Sequence of chain 2.B:
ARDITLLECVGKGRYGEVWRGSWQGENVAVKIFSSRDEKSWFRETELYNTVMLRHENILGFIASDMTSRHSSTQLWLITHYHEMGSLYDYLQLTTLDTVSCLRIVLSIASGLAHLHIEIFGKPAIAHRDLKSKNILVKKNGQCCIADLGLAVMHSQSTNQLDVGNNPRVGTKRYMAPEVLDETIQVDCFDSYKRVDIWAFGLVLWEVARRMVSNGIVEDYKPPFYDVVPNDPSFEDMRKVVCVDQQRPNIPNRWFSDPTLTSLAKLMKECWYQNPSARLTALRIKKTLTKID

Binding-site contacts:
Ligand atom C16 contacts residue ARG4 of chain 1.A at 3.4 Å.
Ligand atom C32 contacts residue ALA69 of chain 1.A at 3.5 Å (hydrophobic).
Ligand atom C07 contacts residue VAL6 of chain 1.A at 3.6 Å (hydrophobic).
Ligand atom C30 contacts residue ARG8 of chain 1.A at 3.8 Å.
Ligand atom C32 contacts residue ASP71 of chain 2.B at 3.1 Å.
Ligand atom C30 contacts residue THR73 of chain 2.B at 3.9 Å.
Ligand atom C27 contacts residue THR73 of chain 2.B at 3.7 Å.
Ligand atom C04 contacts residue ALA7 of chain 1.A at 3.7 Å (hydrophobic).
Ligand atom C10 contacts residue LU81 of chain 1.J at 3.8 Å.
Ligand atom C06 contacts residue VAL6 of chain 1.A at 3.8 Å (hydrophobic).
Ligand atom C07 contacts residue ALA7 of chain 1.A at 3.4 Å (hydrophobic).
Ligand atom C12 contacts residue LU81 of chain 1.J at 3.4 Å.
Ligand atom C29 contacts residue ASP71 of chain 2.B at 3.4 Å.
Ligand atom C22 contacts residue EDO1 of chain 1.P at 3.9 Å.
Ligand atom C26 contacts residue THR73 of chain 2.B at 3.8 Å.
Ligand atom O31 contacts residue ASP71 of chain 2.B at 3.5 Å (salt-bridge).
Ligand atom C25 contacts residue GLN80 of chain 2.B at 3.9 Å.
Ligand atom C27 contacts residue ARG8 of chain 1.A at 3.5 Å.
Ligand atom C09 contacts residue LU81 of chain 1.J at 3.5 Å.
Ligand atom O28 contacts residue ARG8 of chain 1.A at 3.1 Å (salt-bridge).
Ligand atom O31 contacts residue ARG8 of chain 2.B at 3.5 Å (salt-bridge).
Ligand atom C17 contacts residue EDO1 of chain 1.P at 3.8 Å.
Ligand atom C12 contacts residue GLN80 of chain 2.B at 3.8 Å.
Ligand atom C25 contacts residue THR73 of chain 2.B at 3.1 Å.
Ligand atom C17 contacts residue ARG4 of chain 1.A at 3.6 Å.
Ligand atom C11 contacts residue LU81 of chain 1.J at 3.6 Å.
Ligand atom C19 contacts residue LU81 of chain 1.J at 3.8 Å.
Ligand atom C26 contacts residue VAL6 of chain 1.A at 3.6 Å (hydrophobic).
Ligand atom C29 contacts residue ARG8 of chain 1.A at 3.5 Å.
Ligand atom C21 contacts residue EDO1 of chain 1.P at 3.8 Å.
Ligand atom C07 contacts residue TRP29 of chain 1.A at 3.8 Å (hydrophobic).
Ligand atom C13 contacts residue GLN80 of chain 2.B at 3.5 Å.
Ligand atom C25 contacts residue TRP82 of chain 2.B at 3.5 Å (hydrophobic).
Ligand atom C01 contacts residue TRP29 of chain 1.A at 3.6 Å (hydrophobic).
Ligand atom O28 contacts residue ASP71 of chain 2.B at 3.2 Å (salt-bridge).
Ligand atom C22 contacts residue ARG4 of chain 1.A at 3.6 Å.
Ligand atom N18 contacts residue LU81 of chain 1.J at 3.5 Å.
Ligand atom N08 contacts residue VAL6 of chain 1.A at 3.9 Å.
Ligand atom C29 contacts residue TRP82 of chain 2.B at 3.6 Å (hydrophobic).
Ligand atom C13 contacts residue LU81 of chain 1.J at 3.4 Å.

The small molecule below binds the protein below.
Small molecule (SMILES): COc1cc(-c2cncc(-c3ccc(C4CCN(C)CC4)cc3)c2C)cc(OC)c1OC

Sequence of chain 1.A:
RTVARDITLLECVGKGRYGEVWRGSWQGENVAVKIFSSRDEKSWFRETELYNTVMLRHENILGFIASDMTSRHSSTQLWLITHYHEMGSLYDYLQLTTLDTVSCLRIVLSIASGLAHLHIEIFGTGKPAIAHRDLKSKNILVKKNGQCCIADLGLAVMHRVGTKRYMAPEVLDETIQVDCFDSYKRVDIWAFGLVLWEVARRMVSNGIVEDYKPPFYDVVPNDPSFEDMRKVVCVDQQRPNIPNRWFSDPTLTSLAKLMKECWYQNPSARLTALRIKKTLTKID